Binding-site contacts:
Ligand atom C5 contacts residue THR85 of chain 15.F at 4.0 Å.
Ligand atom C1 contacts residue ASN175 of chain 15.F at 1.4 Å.
Ligand atom O6 contacts residue PHE173 of chain 15.F at 4.0 Å.
Ligand atom O3 contacts residue NAG1 of chain 15.K at 3.9 Å.
Ligand atom C1 contacts residue THR85 of chain 15.F at 3.8 Å.
Ligand atom O4 contacts residue NAG1 of chain 15.K at 2.3 Å (h-bond).
Ligand atom C4 contacts residue NAG1 of chain 15.K at 3.5 Å.
Ligand atom O6 contacts residue GLU174 of chain 15.F at 3.8 Å.
Ligand atom C3 contacts residue ASN175 of chain 15.F at 3.8 Å.
Ligand atom O6 contacts residue THR85 of chain 15.F at 4.4 Å.
Ligand atom C7 contacts residue ASN175 of chain 15.F at 3.4 Å.
Ligand atom C8 contacts residue ARG88 of chain 15.F at 4.3 Å.
Ligand atom C8 contacts residue GLU87 of chain 15.F at 3.6 Å.
Ligand atom C5 contacts residue ASN175 of chain 15.F at 3.6 Å.
Ligand atom C4 contacts residue ASN175 of chain 15.F at 4.2 Å.
Ligand atom O5 contacts residue GLU174 of chain 15.F at 3.5 Å (salt-bridge).
Ligand atom N2 contacts residue PRO86 of chain 15.F at 3.9 Å.
Ligand atom O5 contacts residue THR85 of chain 15.F at 4.3 Å.
Ligand atom C6 contacts residue NAG1 of chain 15.K at 4.2 Å.
Ligand atom C8 contacts residue PRO86 of chain 15.F at 3.6 Å (hydrophobic).
Ligand atom N2 contacts residue THR85 of chain 15.F at 4.5 Å.
Ligand atom C2 contacts residue ASN175 of chain 15.F at 2.4 Å.
Ligand atom O5 contacts residue ASN175 of chain 15.F at 2.4 Å (h-bond).
Ligand atom C1 contacts residue GLU174 of chain 15.F at 4.1 Å.
Ligand atom C2 contacts residue THR85 of chain 15.F at 4.5 Å.
Ligand atom C3 contacts residue THR85 of chain 15.F at 4.3 Å.
Ligand atom C7 contacts residue PRO86 of chain 15.F at 4.3 Å (hydrophobic).
Ligand atom C8 contacts residue ASN175 of chain 15.F at 4.5 Å.
Ligand atom C5 contacts residue NAG1 of chain 15.K at 3.8 Å.
Ligand atom O7 contacts residue ASN175 of chain 15.F at 3.5 Å (h-bond).
Ligand atom N2 contacts residue ASN175 of chain 15.F at 2.9 Å (h-bond).
Ligand atom C3 contacts residue NAG1 of chain 15.K at 3.7 Å.

A protein and the small-molecule ligand that binds it are described below.
Small molecule (SMILES): CC(=O)N[C@@H]1[C@@H](O)[C@H](O)[C@@H](CO)O[C@H]1O

Sequence of chain 15.F:
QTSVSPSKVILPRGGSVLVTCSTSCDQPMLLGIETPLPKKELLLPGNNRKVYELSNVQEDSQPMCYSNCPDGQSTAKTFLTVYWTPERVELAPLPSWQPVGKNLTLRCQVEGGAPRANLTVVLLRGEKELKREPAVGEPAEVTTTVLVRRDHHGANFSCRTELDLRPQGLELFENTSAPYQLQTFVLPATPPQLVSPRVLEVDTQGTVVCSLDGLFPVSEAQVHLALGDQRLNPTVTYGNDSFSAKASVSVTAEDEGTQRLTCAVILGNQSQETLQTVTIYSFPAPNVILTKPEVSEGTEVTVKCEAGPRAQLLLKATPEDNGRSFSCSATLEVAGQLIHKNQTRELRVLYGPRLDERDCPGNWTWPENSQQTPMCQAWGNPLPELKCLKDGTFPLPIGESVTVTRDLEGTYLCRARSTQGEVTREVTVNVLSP